Sequence of chain 2.C:
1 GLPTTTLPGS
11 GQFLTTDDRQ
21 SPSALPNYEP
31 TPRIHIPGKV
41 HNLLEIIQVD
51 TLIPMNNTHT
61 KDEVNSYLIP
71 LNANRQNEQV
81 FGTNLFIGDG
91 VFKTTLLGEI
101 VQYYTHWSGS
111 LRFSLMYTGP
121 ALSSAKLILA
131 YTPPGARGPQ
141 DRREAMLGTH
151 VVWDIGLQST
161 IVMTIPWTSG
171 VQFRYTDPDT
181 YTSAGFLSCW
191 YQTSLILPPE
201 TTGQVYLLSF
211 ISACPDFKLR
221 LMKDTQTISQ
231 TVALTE

The small molecule below binds the protein below.
Small molecule (SMILES): Cc1cc(CCCCCOc2ccc(C3=NCCO3)cc2)on1

Sequence of chain 2.A:
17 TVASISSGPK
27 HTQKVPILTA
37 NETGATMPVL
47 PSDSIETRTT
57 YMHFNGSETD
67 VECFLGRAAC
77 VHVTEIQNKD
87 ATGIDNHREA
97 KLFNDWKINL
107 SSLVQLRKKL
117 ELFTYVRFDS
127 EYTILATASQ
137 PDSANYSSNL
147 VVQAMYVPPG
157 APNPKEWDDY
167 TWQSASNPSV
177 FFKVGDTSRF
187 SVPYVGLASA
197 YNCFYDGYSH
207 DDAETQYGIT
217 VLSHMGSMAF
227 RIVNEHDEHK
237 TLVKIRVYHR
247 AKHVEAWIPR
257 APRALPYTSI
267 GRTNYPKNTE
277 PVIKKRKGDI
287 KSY

Binding-site contacts:
Ligand atom C2B contacts residue VAL188 of chain 2.A at 3.5 Å (hydrophobic).
Ligand atom C4C contacts residue VAL191 of chain 2.A at 3.0 Å (hydrophobic).
Ligand atom N3A contacts residue ALA24 of chain 2.C at 3.8 Å.
Ligand atom C1C contacts residue TYR128 of chain 2.A at 3.7 Å (hydrophobic).
Ligand atom C5B contacts residue PHE186 of chain 2.A at 3.9 Å (hydrophobic).
Ligand atom C1C contacts residue LEU106 of chain 2.A at 3.8 Å (hydrophobic).
Ligand atom C5A contacts residue ALA150 of chain 2.A at 3.6 Å (hydrophobic).
Ligand atom C3B contacts residue VAL188 of chain 2.A at 3.8 Å (hydrophobic).
Ligand atom C2C contacts residue TYR197 of chain 2.A at 3.7 Å (hydrophobic).
Ligand atom N3A contacts residue TYR152 of chain 2.A at 3.5 Å.
Ligand atom O1B contacts residue ILE104 of chain 2.A at 3.9 Å.
Ligand atom C6B contacts residue TYR128 of chain 2.A at 3.3 Å (hydrophobic).
Ligand atom C4B contacts residue PHE186 of chain 2.A at 3.6 Å (hydrophobic).
Ligand atom C3B contacts residue TYR152 of chain 2.A at 3.7 Å (hydrophobic).
Ligand atom C5A contacts residue PHE186 of chain 2.A at 3.5 Å (hydrophobic).
Ligand atom C5A contacts residue VAL176 of chain 2.A at 3.6 Å (hydrophobic).
Ligand atom C6B contacts residue ILE104 of chain 2.A at 3.6 Å (hydrophobic).
Ligand atom O1A contacts residue PHE186 of chain 2.A at 3.0 Å.
Ligand atom C1B contacts residue VAL188 of chain 2.A at 3.8 Å (hydrophobic).
Ligand atom C4A contacts residue PRO174 of chain 2.A at 3.1 Å (hydrophobic).
Ligand atom C2A contacts residue TYR152 of chain 2.A at 3.6 Å (hydrophobic).
Ligand atom C4 contacts residue TYR197 of chain 2.A at 3.8 Å (hydrophobic).
Ligand atom C2C contacts residue MET221 of chain 2.A at 3.8 Å (hydrophobic).
Ligand atom C4B contacts residue TYR152 of chain 2.A at 3.8 Å (hydrophobic).
Ligand atom C3C contacts residue TYR128 of chain 2.A at 3.4 Å (hydrophobic).
Ligand atom C4 contacts residue LEU106 of chain 2.A at 3.9 Å (hydrophobic).
Ligand atom C2A contacts residue PHE186 of chain 2.A at 3.3 Å (hydrophobic).
Ligand atom C5C contacts residue VAL191 of chain 2.A at 3.8 Å (hydrophobic).
Ligand atom C5B contacts residue TYR128 of chain 2.A at 4.0 Å (hydrophobic).
Ligand atom N2 contacts residue LEU106 of chain 2.A at 3.8 Å.
Ligand atom O1 contacts residue LEU106 of chain 2.A at 3.8 Å.
Ligand atom O1 contacts residue MET221 of chain 2.A at 3.8 Å.
Ligand atom N3A contacts residue PRO174 of chain 2.A at 3.7 Å.
Ligand atom C1B contacts residue ILE104 of chain 2.A at 4.0 Å (hydrophobic).
Ligand atom C4C contacts residue VAL188 of chain 2.A at 3.7 Å (hydrophobic).
Ligand atom C1B contacts residue TYR128 of chain 2.A at 3.6 Å (hydrophobic).
Ligand atom C5B contacts residue MET224 of chain 2.A at 3.9 Å (hydrophobic).
Ligand atom O1B contacts residue TYR128 of chain 2.A at 3.4 Å (h-bond).
Ligand atom C5 contacts residue LEU106 of chain 2.A at 3.8 Å (hydrophobic).
Ligand atom N3A contacts residue PHE186 of chain 2.A at 4.0 Å.